Sequence of chain 6.A:
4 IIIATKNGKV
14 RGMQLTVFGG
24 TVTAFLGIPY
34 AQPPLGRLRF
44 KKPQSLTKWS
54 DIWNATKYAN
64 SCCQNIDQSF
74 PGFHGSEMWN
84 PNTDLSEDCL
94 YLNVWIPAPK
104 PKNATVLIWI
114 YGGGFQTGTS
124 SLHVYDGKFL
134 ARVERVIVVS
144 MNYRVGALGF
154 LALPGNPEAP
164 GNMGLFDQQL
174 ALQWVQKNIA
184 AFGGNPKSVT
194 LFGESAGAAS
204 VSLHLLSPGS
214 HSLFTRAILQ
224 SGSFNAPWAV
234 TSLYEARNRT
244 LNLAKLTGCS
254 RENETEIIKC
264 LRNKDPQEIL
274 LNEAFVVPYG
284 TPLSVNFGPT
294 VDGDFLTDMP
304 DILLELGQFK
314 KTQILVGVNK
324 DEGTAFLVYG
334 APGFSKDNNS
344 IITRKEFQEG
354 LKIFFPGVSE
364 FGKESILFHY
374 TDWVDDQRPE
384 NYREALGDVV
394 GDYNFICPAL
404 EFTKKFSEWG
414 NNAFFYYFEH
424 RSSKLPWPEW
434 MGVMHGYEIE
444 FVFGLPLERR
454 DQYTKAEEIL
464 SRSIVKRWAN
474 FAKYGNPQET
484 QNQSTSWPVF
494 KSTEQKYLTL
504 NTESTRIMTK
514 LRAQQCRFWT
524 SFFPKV

This protein binds this small molecule.
Small molecule (SMILES): CC(=O)N[C@H]1[C@H](O[C@H]2[C@H](O)[C@@H](NC(C)=O)CO[C@@H]2CO[C@@]2(C)OC[C@@H](O)[C@H](O)[C@@H]2O)O[C@H](CO)[C@@H](O)[C@@H]1O

Binding-site contacts:
Ligand atom N2 contacts residue GLY336 of chain 6.A at 4.3 Å.
Ligand atom C4 contacts residue ASN341 of chain 6.A at 4.2 Å.
Ligand atom C3 contacts residue ASN341 of chain 6.A at 3.8 Å.
Ligand atom C5 contacts residue ASN341 of chain 6.A at 3.7 Å.
Ligand atom C1 contacts residue GLY336 of chain 6.A at 4.4 Å.
Ligand atom C7 contacts residue ASN341 of chain 6.A at 3.2 Å.
Ligand atom C5 contacts residue SER338 of chain 6.A at 4.2 Å.
Ligand atom O7 contacts residue ASN341 of chain 6.A at 3.3 Å (h-bond).
Ligand atom C8 contacts residue ASN342 of chain 6.A at 3.6 Å.
Ligand atom C2 contacts residue ASN341 of chain 6.A at 2.4 Å.
Ligand atom N2 contacts residue ASN341 of chain 6.A at 2.8 Å (h-bond).
Ligand atom O5 contacts residue ASN341 of chain 6.A at 2.4 Å (h-bond).
Ligand atom C8 contacts residue ILE344 of chain 6.A at 4.2 Å (hydrophobic).
Ligand atom O6 contacts residue SER338 of chain 6.A at 4.4 Å.
Ligand atom O5 contacts residue SER338 of chain 6.A at 3.8 Å.
Ligand atom C1 contacts residue ASN341 of chain 6.A at 4.2 Å.
Ligand atom C6 contacts residue SER338 of chain 6.A at 4.4 Å.
Ligand atom O6 contacts residue SER338 of chain 6.A at 4.4 Å.
Ligand atom O7 contacts residue PRO335 of chain 6.A at 4.3 Å.
Ligand atom C8 contacts residue ASN341 of chain 6.A at 4.3 Å.
Ligand atom C1 contacts residue SER338 of chain 6.A at 4.0 Å.
Ligand atom O7 contacts residue GLY336 of chain 6.A at 3.4 Å (h-bond).
Ligand atom C3 contacts residue GLY336 of chain 6.A at 4.2 Å.
Ligand atom C1 contacts residue ASN341 of chain 6.A at 1.4 Å.
Ligand atom O4 contacts residue GLY336 of chain 6.A at 4.4 Å.
Ligand atom C1 contacts residue SER338 of chain 6.A at 4.2 Å.